Sequence of chain 4.B:
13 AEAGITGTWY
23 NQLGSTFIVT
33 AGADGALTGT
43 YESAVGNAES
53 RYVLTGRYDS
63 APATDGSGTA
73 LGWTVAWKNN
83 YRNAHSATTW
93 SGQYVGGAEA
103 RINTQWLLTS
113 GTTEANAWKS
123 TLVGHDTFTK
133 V

Binding-site contacts:
Ligand atom N3 contacts residue LEU25 of chain 4.B at 3.6 Å.
Ligand atom C8 contacts residue TRP79 of chain 4.B at 3.9 Å (hydrophobic).
Ligand atom N3 contacts residue ASP128 of chain 4.B at 3.7 Å.
Ligand atom C8 contacts residue LEU110 of chain 4.B at 3.9 Å (hydrophobic).
Ligand atom N1 contacts residue ASP128 of chain 4.B at 2.9 Å (salt-bridge).
Ligand atom N2 contacts residue VAL47 of chain 4.B at 3.4 Å.
Ligand atom C3 contacts residue SER27 of chain 4.B at 3.9 Å.
Ligand atom C6 contacts residue THR90 of chain 4.B at 3.9 Å.
Ligand atom C3 contacts residue SER45 of chain 4.B at 3.8 Å.
Ligand atom C4 contacts residue VAL47 of chain 4.B at 3.5 Å (hydrophobic).
Ligand atom C6 contacts residue TRP108 of chain 4.B at 3.5 Å (hydrophobic).
Ligand atom N3 contacts residue SER27 of chain 4.B at 2.9 Å (h-bond).
Ligand atom C7 contacts residue TRP79 of chain 4.B at 3.9 Å (hydrophobic).
Ligand atom O12 contacts residue SER88 of chain 4.B at 3.3 Å (h-bond).
Ligand atom C3 contacts residue LEU25 of chain 4.B at 3.4 Å (hydrophobic).
Ligand atom S1 contacts residue TRP79 of chain 4.B at 3.5 Å.
Ligand atom C3 contacts residue TYR43 of chain 4.B at 3.5 Å (hydrophobic).
Ligand atom O12 contacts residue LEU110 of chain 4.B at 3.9 Å.
Ligand atom O11 contacts residue GLY48 of chain 4.B at 3.1 Å.
Ligand atom C9 contacts residue TRP79 of chain 4.B at 3.8 Å (hydrophobic).
Ligand atom C5 contacts residue TRP108 of chain 4.B at 3.8 Å (hydrophobic).
Ligand atom C8 contacts residue VAL47 of chain 4.B at 3.9 Å (hydrophobic).
Ligand atom C10 contacts residue TRP79 of chain 4.B at 3.6 Å (hydrophobic).
Ligand atom N2 contacts residue SER45 of chain 4.B at 2.9 Å (h-bond).
Ligand atom C3 contacts residue ASP128 of chain 4.B at 3.7 Å.
Ligand atom C2 contacts residue TRP120 of chain 1.A at 3.7 Å (hydrophobic).
Ligand atom C7 contacts residue VAL47 of chain 4.B at 3.4 Å (hydrophobic).
Ligand atom C7 contacts residue SER45 of chain 4.B at 3.5 Å.
Ligand atom O11 contacts residue ASN49 of chain 4.B at 2.9 Å (h-bond).
Ligand atom N2 contacts residue LEU25 of chain 4.B at 3.8 Å.
Ligand atom N1 contacts residue LEU25 of chain 4.B at 3.5 Å.
Ligand atom C9 contacts residue VAL47 of chain 4.B at 3.5 Å (hydrophobic).
Ligand atom C10 contacts residue ASN49 of chain 4.B at 3.6 Å.
Ligand atom S1 contacts residue THR90 of chain 4.B at 3.2 Å (h-bond).
Ligand atom N3 contacts residue ASN23 of chain 4.B at 3.1 Å (h-bond).
Ligand atom N3 contacts residue TYR43 of chain 4.B at 2.6 Å (h-bond).
Ligand atom C11 contacts residue ASN49 of chain 4.B at 3.6 Å.
Ligand atom C9 contacts residue ALA50 of chain 4.B at 3.7 Å (hydrophobic).
Ligand atom N3 contacts residue SER45 of chain 4.B at 3.8 Å.
Ligand atom C4 contacts residue TRP120 of chain 1.A at 3.9 Å (hydrophobic).

Sequence of chain 1.A:
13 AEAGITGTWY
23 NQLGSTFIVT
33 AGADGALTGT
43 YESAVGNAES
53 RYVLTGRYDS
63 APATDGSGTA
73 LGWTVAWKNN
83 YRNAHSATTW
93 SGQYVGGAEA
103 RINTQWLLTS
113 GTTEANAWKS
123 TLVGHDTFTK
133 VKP

The small molecule below binds the protein below.
Small molecule (SMILES): N=C1N[C@H]2[C@H](CS[C@H]2CCCCC(=O)O)N1